A small-molecule ligand and the protein it binds are described below.
Small molecule (SMILES): CC(=O)N[C@@H]1[C@@H](O)[C@H](O)[C@@H](CO)O[C@H]1O

Binding-site contacts:
Ligand atom O5 contacts residue GLY126 of chain 3.F at 3.7 Å.
Ligand atom C8 contacts residue ASN156 of chain 3.F at 4.2 Å.
Ligand atom C1 contacts residue ASN156 of chain 3.F at 1.4 Å.
Ligand atom C5 contacts residue GLY126 of chain 3.F at 4.0 Å.
Ligand atom C5 contacts residue ASN156 of chain 3.F at 3.7 Å.
Ligand atom C3 contacts residue ASN156 of chain 3.F at 3.6 Å.
Ligand atom C5 contacts residue GLU127 of chain 3.F at 3.6 Å.
Ligand atom O4 contacts residue GLU127 of chain 3.F at 3.1 Å (salt-bridge).
Ligand atom C7 contacts residue ASN156 of chain 3.F at 3.3 Å.
Ligand atom C2 contacts residue ASN156 of chain 3.F at 2.3 Å.
Ligand atom C6 contacts residue LYS128 of chain 3.F at 4.3 Å.
Ligand atom C4 contacts residue GLU127 of chain 3.F at 3.6 Å.
Ligand atom C6 contacts residue GLU127 of chain 3.F at 3.8 Å.
Ligand atom C1 contacts residue GLY126 of chain 3.F at 3.4 Å.
Ligand atom C3 contacts residue GLU127 of chain 3.F at 3.6 Å.
Ligand atom O5 contacts residue ASN156 of chain 3.F at 2.5 Å (h-bond).
Ligand atom C4 contacts residue ASN156 of chain 3.F at 4.2 Å.
Ligand atom O7 contacts residue ASN156 of chain 3.F at 3.2 Å (h-bond).
Ligand atom C8 contacts residue PRO179 of chain 3.F at 4.4 Å (hydrophobic).
Ligand atom N2 contacts residue ASN156 of chain 3.F at 2.5 Å (h-bond).
Ligand atom O3 contacts residue GLU127 of chain 3.F at 4.2 Å.

Sequence of chain 3.F:
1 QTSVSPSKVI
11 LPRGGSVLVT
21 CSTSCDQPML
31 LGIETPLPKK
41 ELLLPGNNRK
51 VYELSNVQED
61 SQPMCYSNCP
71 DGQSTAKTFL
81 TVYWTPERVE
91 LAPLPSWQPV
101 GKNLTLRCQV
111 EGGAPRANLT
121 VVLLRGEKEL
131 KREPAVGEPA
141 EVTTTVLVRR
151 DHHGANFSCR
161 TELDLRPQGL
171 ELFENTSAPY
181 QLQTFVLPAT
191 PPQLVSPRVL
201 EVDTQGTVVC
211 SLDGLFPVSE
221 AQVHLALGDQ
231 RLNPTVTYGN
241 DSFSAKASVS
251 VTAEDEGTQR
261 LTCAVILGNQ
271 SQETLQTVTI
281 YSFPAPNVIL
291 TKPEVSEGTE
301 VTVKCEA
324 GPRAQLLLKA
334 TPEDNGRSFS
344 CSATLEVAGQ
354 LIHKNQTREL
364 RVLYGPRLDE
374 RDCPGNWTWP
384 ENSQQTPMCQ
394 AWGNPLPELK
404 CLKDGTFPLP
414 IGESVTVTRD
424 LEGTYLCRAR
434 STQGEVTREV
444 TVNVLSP